Sequence of chain 2.A:
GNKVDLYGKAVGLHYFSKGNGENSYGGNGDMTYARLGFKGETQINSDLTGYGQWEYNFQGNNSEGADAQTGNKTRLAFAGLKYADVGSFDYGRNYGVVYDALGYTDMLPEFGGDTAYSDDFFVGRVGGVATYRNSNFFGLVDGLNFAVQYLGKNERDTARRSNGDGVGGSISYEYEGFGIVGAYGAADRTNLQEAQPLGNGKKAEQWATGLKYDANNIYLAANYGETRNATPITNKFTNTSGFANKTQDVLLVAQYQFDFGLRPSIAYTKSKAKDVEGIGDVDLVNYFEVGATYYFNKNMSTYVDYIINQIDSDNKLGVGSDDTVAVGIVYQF

Sequence of chain 1.A:
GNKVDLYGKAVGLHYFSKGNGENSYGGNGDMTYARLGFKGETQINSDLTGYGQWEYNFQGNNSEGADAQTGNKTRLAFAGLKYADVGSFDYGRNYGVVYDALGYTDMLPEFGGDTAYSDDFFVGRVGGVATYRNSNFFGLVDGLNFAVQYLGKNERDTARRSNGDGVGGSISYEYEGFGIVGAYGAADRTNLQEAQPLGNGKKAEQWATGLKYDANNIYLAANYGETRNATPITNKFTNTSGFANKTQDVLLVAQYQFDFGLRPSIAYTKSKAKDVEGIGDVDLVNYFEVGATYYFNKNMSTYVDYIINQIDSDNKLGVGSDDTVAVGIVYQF

Binding-site contacts:
Ligand atom CA contacts residue SER249 of chain 1.A at 3.7 Å.
Ligand atom CG contacts residue SER249 of chain 1.A at 4.4 Å.
Ligand atom CD contacts residue GLN204 of chain 1.A at 3.8 Å.
Ligand atom NAX contacts residue ARG168 of chain 1.A at 4.5 Å.
Ligand atom N contacts residue ALA167 of chain 1.A at 4.5 Å.
Ligand atom O contacts residue THR166 of chain 1.A at 3.5 Å.
Ligand atom CB contacts residue SER249 of chain 1.A at 3.5 Å.
Ligand atom N contacts residue SER249 of chain 1.A at 4.4 Å.
Ligand atom OBG contacts residue ARG169 of chain 1.A at 2.6 Å (salt-bridge).
Ligand atom N contacts residue GLN204 of chain 1.A at 3.9 Å.
Ligand atom OBG contacts residue ARG168 of chain 1.A at 4.0 Å.
Ligand atom OBF contacts residue ARG168 of chain 1.A at 3.8 Å.
Ligand atom CBE contacts residue ARG168 of chain 1.A at 3.8 Å.
Ligand atom OBF contacts residue GLY73 of chain 2.A at 4.1 Å.
Ligand atom CBE contacts residue ARG169 of chain 1.A at 3.3 Å.
Ligand atom C contacts residue THR166 of chain 1.A at 4.4 Å.
Ligand atom OBF contacts residue ARG169 of chain 1.A at 2.8 Å (salt-bridge).

The protein below binds the small molecule below.
Small molecule (SMILES): C[C@@H](O)[C@@H](C=O)[C@@H]1NC(C(=O)O)=C(S[C@@H]2CN[C@H](C(=O)Nc3cccc(C(=O)O)c3)C2)[C@@H]1C